This protein binds this small molecule.
Small molecule (SMILES): CC(=O)N[C@H]1[C@H](O[C@H]2[C@H](O)[C@@H](NC(C)=O)CO[C@@H]2CO)O[C@H](CO)[C@@H](O[C@@H]2O[C@H](CO)[C@@H](O)[C@H](O)[C@@H]2O)[C@@H]1O

Sequence of chain 1.D:
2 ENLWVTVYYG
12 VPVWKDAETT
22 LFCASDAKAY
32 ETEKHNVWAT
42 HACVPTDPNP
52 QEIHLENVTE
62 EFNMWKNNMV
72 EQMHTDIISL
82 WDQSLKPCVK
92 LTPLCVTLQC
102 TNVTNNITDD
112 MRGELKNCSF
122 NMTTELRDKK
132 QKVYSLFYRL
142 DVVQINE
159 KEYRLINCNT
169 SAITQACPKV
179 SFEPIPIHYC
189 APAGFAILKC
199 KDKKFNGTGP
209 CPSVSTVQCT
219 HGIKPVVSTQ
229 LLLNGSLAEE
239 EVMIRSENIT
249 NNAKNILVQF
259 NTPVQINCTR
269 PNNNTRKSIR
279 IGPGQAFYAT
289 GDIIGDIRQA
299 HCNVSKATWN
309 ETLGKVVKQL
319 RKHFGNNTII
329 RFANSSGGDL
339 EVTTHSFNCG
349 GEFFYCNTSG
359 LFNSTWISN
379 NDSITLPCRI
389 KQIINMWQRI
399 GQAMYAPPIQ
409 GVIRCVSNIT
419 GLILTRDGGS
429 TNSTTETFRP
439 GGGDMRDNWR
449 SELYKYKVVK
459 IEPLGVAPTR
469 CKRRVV

Binding-site contacts:
Ligand atom C8 contacts residue ARG387 of chain 1.D at 3.2 Å.
Ligand atom N2 contacts residue ASN355 of chain 1.D at 2.8 Å (h-bond).
Ligand atom O7 contacts residue NAG1 of chain 1.IB at 4.3 Å.
Ligand atom C6 contacts residue BMA3 of chain 1.OA at 4.4 Å.
Ligand atom O6 contacts residue GLY358 of chain 1.D at 4.2 Å.
Ligand atom O6 contacts residue BMA3 of chain 1.OA at 3.2 Å (h-bond).
Ligand atom O7 contacts residue ASN355 of chain 1.D at 3.7 Å.
Ligand atom C4 contacts residue NAG1 of chain 1.OA at 4.1 Å.
Ligand atom C8 contacts residue ASN355 of chain 1.D at 4.4 Å.
Ligand atom O3 contacts residue NAG1 of chain 1.OA at 4.1 Å.
Ligand atom O6 contacts residue NAG2 of chain 1.OA at 3.0 Å (h-bond).
Ligand atom O5 contacts residue ASN355 of chain 1.D at 2.4 Å (h-bond).
Ligand atom C2 contacts residue NAG1 of chain 1.OA at 3.3 Å.
Ligand atom C4 contacts residue ASN355 of chain 1.D at 4.2 Å.
Ligand atom C2 contacts residue ASN355 of chain 1.D at 2.3 Å.
Ligand atom C8 contacts residue NAG1 of chain 1.IB at 3.1 Å.
Ligand atom O5 contacts residue NAG1 of chain 1.OA at 4.0 Å.
Ligand atom O5 contacts residue NAG2 of chain 1.OA at 3.7 Å.
Ligand atom C7 contacts residue ASN355 of chain 1.D at 3.4 Å.
Ligand atom O6 contacts residue SER357 of chain 1.D at 2.5 Å (h-bond).
Ligand atom O7 contacts residue PRO385 of chain 1.D at 4.1 Å.
Ligand atom C1 contacts residue NAG1 of chain 1.OA at 3.1 Å.
Ligand atom C7 contacts residue NAG1 of chain 1.IB at 4.2 Å.
Ligand atom C5 contacts residue NAG1 of chain 1.OA at 3.9 Å.
Ligand atom O5 contacts residue SER357 of chain 1.D at 2.4 Å (h-bond).
Ligand atom C3 contacts residue NAG1 of chain 1.OA at 3.1 Å.
Ligand atom C3 contacts residue ASN355 of chain 1.D at 3.7 Å.
Ligand atom N2 contacts residue NAG1 of chain 1.OA at 3.3 Å (h-bond).
Ligand atom C5 contacts residue ASN355 of chain 1.D at 3.7 Å.
Ligand atom C1 contacts residue SER357 of chain 1.D at 3.2 Å.
Ligand atom C6 contacts residue NAG2 of chain 1.OA at 3.9 Å.
Ligand atom C1 contacts residue ASN355 of chain 1.D at 1.4 Å.
Ligand atom C5 contacts residue SER357 of chain 1.D at 3.2 Å.
Ligand atom O3 contacts residue NAG2 of chain 1.OA at 3.7 Å.
Ligand atom O4 contacts residue NAG2 of chain 1.OA at 4.3 Å.
Ligand atom O4 contacts residue NAG1 of chain 1.OA at 4.2 Å.
Ligand atom C6 contacts residue SER357 of chain 1.D at 3.4 Å.